Sequence of chain 2.C:
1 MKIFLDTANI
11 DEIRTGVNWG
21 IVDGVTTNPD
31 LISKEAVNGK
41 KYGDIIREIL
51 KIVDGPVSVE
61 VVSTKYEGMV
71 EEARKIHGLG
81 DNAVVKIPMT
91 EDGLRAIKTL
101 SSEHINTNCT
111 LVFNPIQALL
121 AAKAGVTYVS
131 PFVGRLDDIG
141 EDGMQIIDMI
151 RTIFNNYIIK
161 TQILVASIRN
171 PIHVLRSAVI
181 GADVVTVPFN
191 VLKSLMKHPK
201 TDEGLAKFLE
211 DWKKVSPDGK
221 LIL

Binding-site contacts:
Ligand atom O1 contacts residue THR26 of chain 2.B at 3.7 Å.
Ligand atom C2 contacts residue LYS86 of chain 2.B at 1.3 Å.
Ligand atom C4 contacts residue LYS86 of chain 2.B at 3.5 Å.
Ligand atom O2P contacts residue ARG135 of chain 2.B at 2.8 Å (salt-bridge).
Ligand atom C4 contacts residue PHE132 of chain 2.B at 3.6 Å (hydrophobic).
Ligand atom C4 contacts residue ASN28 of chain 2.B at 3.9 Å.
Ligand atom O3 contacts residue LEU31 of chain 2.B at 3.8 Å.
Ligand atom C1 contacts residue THR110 of chain 2.B at 3.7 Å.
Ligand atom O3 contacts residue ASP6 of chain 2.B at 2.7 Å (salt-bridge).
Ligand atom O3 contacts residue LYS86 of chain 2.B at 2.8 Å (salt-bridge).
Ligand atom C1 contacts residue SER130 of chain 2.B at 3.5 Å.
Ligand atom O6 contacts residue SER167 of chain 2.B at 3.5 Å.
Ligand atom C1 contacts residue LYS86 of chain 2.B at 2.3 Å.
Ligand atom O4 contacts residue LYS86 of chain 2.B at 3.5 Å (salt-bridge).
Ligand atom C5 contacts residue ASN28 of chain 2.B at 3.9 Å.
Ligand atom C2 contacts residue THR27 of chain 2.B at 3.9 Å.
Ligand atom O4 contacts residue ASN28 of chain 2.B at 3.0 Å (h-bond).
Ligand atom P contacts residue ARG135 of chain 2.B at 3.7 Å.
Ligand atom C3 contacts residue LYS86 of chain 2.B at 2.6 Å.
Ligand atom O1 contacts residue ASN108 of chain 2.B at 4.0 Å.
Ligand atom C5 contacts residue ASP6 of chain 2.B at 3.3 Å.
Ligand atom O5 contacts residue ALA166 of chain 2.B at 3.5 Å.
Ligand atom O1 contacts residue ALA166 of chain 2.B at 3.6 Å.
Ligand atom C3 contacts residue THR26 of chain 2.B at 3.8 Å.
Ligand atom O5 contacts residue ASP6 of chain 2.B at 2.5 Å (salt-bridge).
Ligand atom O3P contacts residue ARG135 of chain 2.B at 2.8 Å (salt-bridge).
Ligand atom C2 contacts residue THR26 of chain 2.B at 3.9 Å.
Ligand atom C6 contacts residue SER167 of chain 2.B at 3.9 Å.
Ligand atom O3 contacts residue THR26 of chain 2.B at 3.6 Å.
Ligand atom O3 contacts residue ASN28 of chain 2.B at 3.4 Å (h-bond).
Ligand atom P contacts residue SER167 of chain 2.B at 3.8 Å.
Ligand atom O2P contacts residue SER167 of chain 2.B at 2.7 Å (h-bond).
Ligand atom O1 contacts residue SER130 of chain 2.B at 3.0 Å (h-bond).
Ligand atom O5 contacts residue SER167 of chain 2.B at 3.0 Å (h-bond).
Ligand atom C3 contacts residue ASP6 of chain 2.B at 3.4 Å.
Ligand atom O3 contacts residue THR27 of chain 2.B at 3.5 Å (h-bond).
Ligand atom O4 contacts residue PHE132 of chain 2.B at 3.4 Å.
Ligand atom C6 contacts residue PHE132 of chain 2.B at 3.5 Å (hydrophobic).
Ligand atom O1 contacts residue LEU164 of chain 2.B at 3.9 Å.
Ligand atom O1 contacts residue LYS86 of chain 2.B at 3.3 Å (salt-bridge).

Sequence of chain 2.B:
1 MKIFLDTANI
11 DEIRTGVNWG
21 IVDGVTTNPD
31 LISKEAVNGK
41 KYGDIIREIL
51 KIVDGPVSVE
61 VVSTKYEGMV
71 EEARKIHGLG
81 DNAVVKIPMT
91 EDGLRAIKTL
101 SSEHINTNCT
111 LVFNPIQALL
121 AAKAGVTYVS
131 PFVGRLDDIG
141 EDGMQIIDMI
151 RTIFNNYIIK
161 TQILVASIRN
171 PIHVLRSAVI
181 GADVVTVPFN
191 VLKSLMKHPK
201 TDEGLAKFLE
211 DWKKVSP

A small-molecule ligand and the protein it binds are described below.
Small molecule (SMILES): O=C(CO)[C@@H](O)[C@H](O)[C@H](O)COP(=O)(O)O